Binding-site contacts:
Ligand atom O5 contacts residue ASN70 of chain 2.A at 2.3 Å (h-bond).
Ligand atom C8 contacts residue ASN70 of chain 2.A at 3.4 Å.
Ligand atom C8 contacts residue MET168 of chain 2.A at 4.5 Å (hydrophobic).
Ligand atom C8 contacts residue ASN166 of chain 2.A at 3.7 Å.
Ligand atom C4 contacts residue MET168 of chain 2.A at 4.5 Å (hydrophobic).
Ligand atom C1 contacts residue MET168 of chain 2.A at 3.6 Å (hydrophobic).
Ligand atom O7 contacts residue MET168 of chain 2.A at 3.6 Å.
Ligand atom C3 contacts residue ASN70 of chain 2.A at 3.8 Å.
Ligand atom N2 contacts residue ASN70 of chain 2.A at 3.1 Å (h-bond).
Ligand atom O7 contacts residue PRO65 of chain 2.A at 3.7 Å.
Ligand atom C1 contacts residue ASN70 of chain 2.A at 1.4 Å.
Ligand atom O7 contacts residue GLU67 of chain 2.A at 3.6 Å (salt-bridge).
Ligand atom C7 contacts residue MET168 of chain 2.A at 4.2 Å (hydrophobic).
Ligand atom C8 contacts residue GLU67 of chain 2.A at 3.6 Å.
Ligand atom O6 contacts residue ASN166 of chain 2.A at 3.9 Å.
Ligand atom C5 contacts residue ASN70 of chain 2.A at 3.7 Å.
Ligand atom O7 contacts residue SER66 of chain 2.A at 4.0 Å.
Ligand atom C3 contacts residue MET168 of chain 2.A at 4.1 Å (hydrophobic).
Ligand atom O7 contacts residue ASN70 of chain 2.A at 4.4 Å.
Ligand atom C7 contacts residue ASN70 of chain 2.A at 3.5 Å.
Ligand atom N2 contacts residue PRO65 of chain 2.A at 4.1 Å.
Ligand atom O5 contacts residue MET168 of chain 2.A at 3.8 Å.
Ligand atom C7 contacts residue PRO65 of chain 2.A at 4.3 Å (hydrophobic).
Ligand atom C2 contacts residue MET168 of chain 2.A at 4.3 Å (hydrophobic).
Ligand atom C7 contacts residue GLU67 of chain 2.A at 4.1 Å.
Ligand atom C2 contacts residue ASN70 of chain 2.A at 2.5 Å.
Ligand atom C5 contacts residue MET168 of chain 2.A at 3.7 Å (hydrophobic).
Ligand atom C4 contacts residue ASN70 of chain 2.A at 4.2 Å.
Ligand atom O6 contacts residue MET168 of chain 2.A at 4.5 Å.

This small molecule binds to this protein.
Small molecule (SMILES): CC(=O)N[C@H]1[C@H](O[C@H]2[C@H](O)[C@@H](NC(C)=O)CO[C@@H]2CO)O[C@H](CO)[C@@H](O)[C@@H]1O

Sequence of chain 2.A:
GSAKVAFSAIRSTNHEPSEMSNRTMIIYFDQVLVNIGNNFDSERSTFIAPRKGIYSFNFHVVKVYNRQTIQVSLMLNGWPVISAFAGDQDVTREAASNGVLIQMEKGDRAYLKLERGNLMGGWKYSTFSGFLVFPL